Sequence of chain 1.F:
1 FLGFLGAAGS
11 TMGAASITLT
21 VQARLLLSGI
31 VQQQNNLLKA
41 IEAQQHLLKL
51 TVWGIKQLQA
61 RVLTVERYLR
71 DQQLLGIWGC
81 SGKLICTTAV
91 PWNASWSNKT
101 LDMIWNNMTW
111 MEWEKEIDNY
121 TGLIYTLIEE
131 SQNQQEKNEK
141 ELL

Binding-site contacts:
Ligand atom O5 contacts residue ASN57 of chain 1.D at 2.4 Å (h-bond).
Ligand atom C7 contacts residue SER10 of chain 1.F at 3.6 Å.
Ligand atom C4 contacts residue ASN57 of chain 1.D at 4.2 Å.
Ligand atom O7 contacts residue SER10 of chain 1.F at 3.0 Å (h-bond).
Ligand atom C3 contacts residue ASN57 of chain 1.D at 3.8 Å.
Ligand atom C8 contacts residue GLU56 of chain 1.D at 3.9 Å.
Ligand atom C8 contacts residue GLY6 of chain 1.F at 4.4 Å.
Ligand atom O7 contacts residue GLY9 of chain 1.F at 3.9 Å.
Ligand atom C7 contacts residue ASN57 of chain 1.D at 3.1 Å.
Ligand atom C7 contacts residue GLY9 of chain 1.F at 4.5 Å.
Ligand atom C8 contacts residue ASN57 of chain 1.D at 3.9 Å.
Ligand atom C5 contacts residue ASN57 of chain 1.D at 3.6 Å.
Ligand atom C8 contacts residue SER10 of chain 1.F at 3.5 Å.
Ligand atom O7 contacts residue ASN57 of chain 1.D at 3.4 Å (h-bond).
Ligand atom C2 contacts residue ASN57 of chain 1.D at 2.5 Å.
Ligand atom C8 contacts residue GLY9 of chain 1.F at 4.5 Å.
Ligand atom C1 contacts residue ASN57 of chain 1.D at 1.4 Å.
Ligand atom N2 contacts residue ASN57 of chain 1.D at 2.9 Å (h-bond).

Sequence of chain 1.D:
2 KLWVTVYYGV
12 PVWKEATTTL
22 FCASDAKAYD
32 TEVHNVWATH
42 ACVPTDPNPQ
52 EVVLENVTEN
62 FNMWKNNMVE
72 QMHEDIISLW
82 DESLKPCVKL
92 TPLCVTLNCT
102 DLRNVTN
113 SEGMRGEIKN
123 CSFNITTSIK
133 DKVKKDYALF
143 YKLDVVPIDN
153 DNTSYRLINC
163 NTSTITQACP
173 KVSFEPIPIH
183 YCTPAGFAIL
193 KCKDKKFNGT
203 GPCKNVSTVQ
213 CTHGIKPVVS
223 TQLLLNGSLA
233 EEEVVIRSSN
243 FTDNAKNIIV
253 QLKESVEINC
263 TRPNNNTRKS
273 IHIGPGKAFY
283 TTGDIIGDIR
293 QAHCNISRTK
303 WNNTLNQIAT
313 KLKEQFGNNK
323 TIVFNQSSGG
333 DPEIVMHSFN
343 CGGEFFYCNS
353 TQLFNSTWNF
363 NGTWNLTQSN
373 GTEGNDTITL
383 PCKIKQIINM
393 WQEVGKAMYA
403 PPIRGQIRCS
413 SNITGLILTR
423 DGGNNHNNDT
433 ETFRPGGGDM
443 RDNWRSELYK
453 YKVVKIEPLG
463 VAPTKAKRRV

This protein binds this small molecule.
Small molecule (SMILES): CC(=O)N[C@H]1[C@H](O[C@H]2[C@H](O)[C@@H](NC(C)=O)CO[C@@H]2CO)O[C@H](CO)[C@@H](O[C@@H]2O[C@H](CO)[C@@H](O)[C@H](O)[C@@H]2O)[C@@H]1O